The protein below binds the small molecule below.
Small molecule (SMILES): O=C(O)CCC(=O)C(=O)O

Sequence of chain 1.A:
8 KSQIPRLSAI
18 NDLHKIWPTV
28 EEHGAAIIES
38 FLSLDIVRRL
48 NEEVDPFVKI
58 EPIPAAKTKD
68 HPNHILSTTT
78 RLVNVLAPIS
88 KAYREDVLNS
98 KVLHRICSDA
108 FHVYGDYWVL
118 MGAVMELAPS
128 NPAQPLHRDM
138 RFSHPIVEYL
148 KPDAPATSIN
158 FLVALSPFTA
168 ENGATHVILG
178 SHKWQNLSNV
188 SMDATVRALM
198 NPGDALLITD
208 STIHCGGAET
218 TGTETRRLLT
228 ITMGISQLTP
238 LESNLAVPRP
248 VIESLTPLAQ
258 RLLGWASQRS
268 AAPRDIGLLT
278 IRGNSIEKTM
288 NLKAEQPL

Binding-site contacts:
Ligand atom O3 contacts residue THR172 of chain 1.A at 2.7 Å (h-bond).
Ligand atom O2 contacts residue 58K1 of chain 1.D at 3.5 Å.
Ligand atom C5 contacts residue ARG223 of chain 1.A at 3.6 Å.
Ligand atom O2 contacts residue GLN131 of chain 1.A at 3.0 Å (h-bond).
Ligand atom C4 contacts residue THR172 of chain 1.A at 4.2 Å.
Ligand atom O2 contacts residue NI1 of chain 1.B at 4.1 Å.
Ligand atom O1 contacts residue HIS211 of chain 1.A at 4.2 Å.
Ligand atom C1 contacts residue GLN131 of chain 1.A at 3.6 Å.
Ligand atom C1 contacts residue 58K1 of chain 1.D at 3.9 Å.
Ligand atom O1 contacts residue 58K1 of chain 1.D at 3.4 Å.
Ligand atom C5 contacts residue GLY213 of chain 1.A at 3.4 Å.
Ligand atom O1 contacts residue NI1 of chain 1.B at 2.1 Å (h-bond).
Ligand atom O5 contacts residue GLN131 of chain 1.A at 3.3 Å (h-bond).
Ligand atom O3 contacts residue LEU159 of chain 1.A at 4.2 Å.
Ligand atom O4 contacts residue ARG223 of chain 1.A at 3.0 Å (salt-bridge).
Ligand atom C4 contacts residue GLN131 of chain 1.A at 3.5 Å.
Ligand atom O1 contacts residue ASP136 of chain 1.A at 3.3 Å (salt-bridge).
Ligand atom C3 contacts residue MET122 of chain 1.A at 4.1 Å (hydrophobic).
Ligand atom O2 contacts residue LEU73 of chain 1.A at 3.9 Å.
Ligand atom C5 contacts residue LEU225 of chain 1.A at 3.8 Å (hydrophobic).
Ligand atom O2 contacts residue MET122 of chain 1.A at 3.7 Å.
Ligand atom C2 contacts residue HIS211 of chain 1.A at 4.2 Å.
Ligand atom O5 contacts residue HIS211 of chain 1.A at 3.1 Å (h-bond).
Ligand atom C1 contacts residue NI1 of chain 1.B at 2.9 Å.
Ligand atom C5 contacts residue THR172 of chain 1.A at 3.8 Å.
Ligand atom C1 contacts residue HIS134 of chain 1.A at 3.8 Å.
Ligand atom C2 contacts residue HIS134 of chain 1.A at 4.0 Å.
Ligand atom O3 contacts residue LEU225 of chain 1.A at 3.6 Å.
Ligand atom C2 contacts residue GLN131 of chain 1.A at 3.1 Å.
Ligand atom O5 contacts residue NI1 of chain 1.B at 2.1 Å (h-bond).
Ligand atom O5 contacts residue HIS134 of chain 1.A at 3.3 Å (h-bond).
Ligand atom O4 contacts residue LEU225 of chain 1.A at 3.9 Å.
Ligand atom O4 contacts residue GLY213 of chain 1.A at 3.5 Å.
Ligand atom C4 contacts residue LEU159 of chain 1.A at 3.8 Å (hydrophobic).
Ligand atom C2 contacts residue NI1 of chain 1.B at 2.9 Å.
Ligand atom C3 contacts residue GLN131 of chain 1.A at 3.2 Å.
Ligand atom O3 contacts residue GLY213 of chain 1.A at 3.8 Å.
Ligand atom C4 contacts residue GLY213 of chain 1.A at 3.5 Å.
Ligand atom O1 contacts residue HIS134 of chain 1.A at 3.2 Å (h-bond).
Ligand atom O3 contacts residue ARG223 of chain 1.A at 2.8 Å (salt-bridge).